Sequence of chain 2.A:
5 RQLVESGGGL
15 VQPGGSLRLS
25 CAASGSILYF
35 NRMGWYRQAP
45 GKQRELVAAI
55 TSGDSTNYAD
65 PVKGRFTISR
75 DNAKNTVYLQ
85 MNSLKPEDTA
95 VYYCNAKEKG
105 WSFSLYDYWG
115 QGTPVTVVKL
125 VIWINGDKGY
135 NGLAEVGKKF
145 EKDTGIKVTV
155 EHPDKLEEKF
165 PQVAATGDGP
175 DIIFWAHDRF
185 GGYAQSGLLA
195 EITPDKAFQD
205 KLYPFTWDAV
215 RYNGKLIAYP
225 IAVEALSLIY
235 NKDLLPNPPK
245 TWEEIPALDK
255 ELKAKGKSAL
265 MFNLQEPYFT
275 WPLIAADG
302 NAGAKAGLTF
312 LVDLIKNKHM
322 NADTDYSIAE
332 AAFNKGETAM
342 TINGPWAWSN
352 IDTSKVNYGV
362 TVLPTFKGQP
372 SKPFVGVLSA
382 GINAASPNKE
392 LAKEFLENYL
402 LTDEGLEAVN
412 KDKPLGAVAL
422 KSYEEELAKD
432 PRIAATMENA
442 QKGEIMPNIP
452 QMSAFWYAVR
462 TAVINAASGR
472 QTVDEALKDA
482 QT

The protein below binds the small molecule below.
Small molecule (SMILES): OC[C@H]1O[C@H](O[C@H]2[C@H](O)[C@@H](O)[C@@H](O)O[C@@H]2CO)[C@H](O)[C@@H](O)[C@@H]1O

Binding-site contacts:
Ligand atom C2 contacts residue TRP347 of chain 2.A at 3.8 Å (hydrophobic).
Ligand atom C1 contacts residue TRP347 of chain 2.A at 3.7 Å (hydrophobic).
Ligand atom C3 contacts residue TRP179 of chain 2.A at 3.6 Å (hydrophobic).
Ligand atom O3 contacts residue TRP457 of chain 2.A at 3.5 Å (h-bond).
Ligand atom O4 contacts residue ARG183 of chain 2.A at 3.1 Å (salt-bridge).
Ligand atom C4 contacts residue TYR272 of chain 2.A at 4.0 Å (hydrophobic).
Ligand atom O2 contacts residue GLU228 of chain 2.A at 3.0 Å (salt-bridge).
Ligand atom C6 contacts residue GLU270 of chain 2.A at 3.6 Å.
Ligand atom C2 contacts residue ASP182 of chain 2.A at 3.5 Å.
Ligand atom C4 contacts residue TRP457 of chain 2.A at 3.7 Å (hydrophobic).
Ligand atom O3 contacts residue ALA180 of chain 2.A at 3.4 Å.
Ligand atom O5 contacts residue TYR272 of chain 2.A at 3.1 Å.
Ligand atom O2 contacts residue ASP182 of chain 2.A at 2.7 Å (salt-bridge).
Ligand atom C1 contacts residue LYS132 of chain 2.A at 3.7 Å.
Ligand atom C1 contacts residue ASP131 of chain 2.A at 3.6 Å.
Ligand atom O3 contacts residue TRP179 of chain 2.A at 3.7 Å.
Ligand atom O1 contacts residue ASP131 of chain 2.A at 2.7 Å (salt-bridge).
Ligand atom O3 contacts residue ASP182 of chain 2.A at 2.7 Å (salt-bridge).
Ligand atom O4 contacts residue TRP179 of chain 2.A at 3.8 Å.
Ligand atom C3 contacts residue TRP457 of chain 2.A at 4.0 Å (hydrophobic).
Ligand atom C1 contacts residue TYR272 of chain 2.A at 3.6 Å (hydrophobic).
Ligand atom O1 contacts residue ASN129 of chain 2.A at 3.6 Å.
Ligand atom C2 contacts residue TRP457 of chain 2.A at 4.0 Å (hydrophobic).
Ligand atom O1 contacts residue LYS132 of chain 2.A at 2.8 Å (salt-bridge).
Ligand atom C3 contacts residue ASP182 of chain 2.A at 3.7 Å.
Ligand atom O4 contacts residue ARG461 of chain 2.A at 3.9 Å.
Ligand atom O2 contacts residue TRP347 of chain 2.A at 3.9 Å.
Ligand atom O2 contacts residue ALA180 of chain 2.A at 3.5 Å.
Ligand atom O6 contacts residue GLU270 of chain 2.A at 2.8 Å (salt-bridge).
Ligand atom O3 contacts residue ARG183 of chain 2.A at 3.2 Å (salt-bridge).
Ligand atom O6 contacts residue PHE273 of chain 2.A at 3.6 Å.
Ligand atom O6 contacts residue PRO271 of chain 2.A at 3.4 Å.
Ligand atom O2 contacts residue TRP179 of chain 2.A at 3.3 Å (h-bond).
Ligand atom C6 contacts residue PRO271 of chain 2.A at 3.7 Å (hydrophobic).
Ligand atom C6 contacts residue TRP457 of chain 2.A at 3.8 Å (hydrophobic).
Ligand atom C6 contacts residue TYR272 of chain 2.A at 3.7 Å (hydrophobic).
Ligand atom O2 contacts residue LYS132 of chain 2.A at 2.7 Å (salt-bridge).
Ligand atom O6 contacts residue TYR272 of chain 2.A at 3.3 Å (h-bond).
Ligand atom C2 contacts residue LYS132 of chain 2.A at 3.7 Å.
Ligand atom C2 contacts residue GLU228 of chain 2.A at 3.9 Å.